Sequence of chain 1.D:
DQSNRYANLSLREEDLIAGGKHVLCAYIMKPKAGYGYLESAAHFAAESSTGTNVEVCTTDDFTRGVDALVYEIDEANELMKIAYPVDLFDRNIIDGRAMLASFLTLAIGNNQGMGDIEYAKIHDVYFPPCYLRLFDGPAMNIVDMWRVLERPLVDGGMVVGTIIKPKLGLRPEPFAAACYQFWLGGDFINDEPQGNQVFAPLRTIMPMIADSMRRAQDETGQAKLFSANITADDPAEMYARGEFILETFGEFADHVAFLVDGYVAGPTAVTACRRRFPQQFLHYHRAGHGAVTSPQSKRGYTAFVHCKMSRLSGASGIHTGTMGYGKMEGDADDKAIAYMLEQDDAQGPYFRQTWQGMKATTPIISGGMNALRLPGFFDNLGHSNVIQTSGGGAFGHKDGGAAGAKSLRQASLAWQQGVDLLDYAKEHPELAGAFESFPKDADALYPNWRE

Sequence of chain 1.C:
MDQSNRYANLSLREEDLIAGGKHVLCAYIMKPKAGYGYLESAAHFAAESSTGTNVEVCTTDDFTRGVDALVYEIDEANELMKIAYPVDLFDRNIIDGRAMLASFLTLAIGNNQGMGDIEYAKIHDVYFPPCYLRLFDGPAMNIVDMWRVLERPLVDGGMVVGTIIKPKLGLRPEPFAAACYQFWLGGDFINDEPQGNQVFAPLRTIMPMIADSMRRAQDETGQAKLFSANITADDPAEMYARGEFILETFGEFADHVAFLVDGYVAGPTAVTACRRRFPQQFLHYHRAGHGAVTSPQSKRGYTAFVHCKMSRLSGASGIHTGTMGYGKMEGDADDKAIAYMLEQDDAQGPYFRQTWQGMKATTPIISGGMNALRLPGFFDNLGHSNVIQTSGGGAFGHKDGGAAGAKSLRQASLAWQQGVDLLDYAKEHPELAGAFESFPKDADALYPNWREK

A protein and the small-molecule ligand that binds it are described below.
Small molecule (SMILES): O=C(O)[C@@](O)(COP(=O)(O)O)[C@H](O)[C@H](O)COP(=O)(O)O

Binding-site contacts:
Ligand atom O4 contacts residue GLY369 of chain 1.D at 3.0 Å.
Ligand atom O6P contacts residue HIS321 of chain 1.D at 3.2 Å.
Ligand atom O3P contacts residue THR53 of chain 1.C at 3.3 Å.
Ligand atom C4 contacts residue MET330 of chain 1.D at 3.5 Å (hydrophobic).
Ligand atom O2 contacts residue LYS166 of chain 1.D at 3.2 Å (salt-bridge).
Ligand atom O4 contacts residue SER368 of chain 1.D at 3.3 Å (h-bond).
Ligand atom O6P contacts residue ARG288 of chain 1.D at 3.1 Å (salt-bridge).
Ligand atom C contacts residue MG1 of chain 1.T at 3.2 Å.
Ligand atom O1 contacts residue LYS329 of chain 1.D at 3.0 Å (salt-bridge).
Ligand atom C1 contacts residue GLY369 of chain 1.D at 3.5 Å.
Ligand atom C contacts residue ASN111 of chain 1.C at 3.3 Å.
Ligand atom O3 contacts residue KCX191 of chain 1.D at 2.6 Å (h-bond).
Ligand atom O5P contacts residue ARG288 of chain 1.D at 3.2 Å (salt-bridge).
Ligand atom O3 contacts residue HIS287 of chain 1.D at 3.3 Å (h-bond).
Ligand atom O3P contacts residue LYS166 of chain 1.D at 2.9 Å.
Ligand atom C3 contacts residue SER368 of chain 1.D at 3.4 Å.
Ligand atom O4P contacts residue HIS321 of chain 1.D at 3.2 Å (h-bond).
Ligand atom P1 contacts residue THR53 of chain 1.C at 3.5 Å.
Ligand atom O1P contacts residue GLY370 of chain 1.D at 3.5 Å (h-bond).
Ligand atom O6 contacts residue GLU48 of chain 1.C at 3.4 Å (salt-bridge).
Ligand atom O3P contacts residue GLY393 of chain 1.D at 3.1 Å.
Ligand atom O2 contacts residue ILE164 of chain 1.D at 3.3 Å.
Ligand atom O4P contacts residue SER368 of chain 1.D at 2.8 Å (h-bond).
Ligand atom O2P contacts residue THR53 of chain 1.C at 3.1 Å.
Ligand atom O2P contacts residue GLY370 of chain 1.D at 3.2 Å (h-bond).
Ligand atom O2P contacts residue LYS329 of chain 1.D at 3.3 Å (salt-bridge).
Ligand atom O6 contacts residue ASN111 of chain 1.C at 3.2 Å (h-bond).
Ligand atom O3 contacts residue MG1 of chain 1.T at 2.7 Å.
Ligand atom O2 contacts residue MG1 of chain 1.T at 2.8 Å.
Ligand atom O7 contacts residue MG1 of chain 1.T at 2.7 Å.
Ligand atom C1 contacts residue LYS329 of chain 1.D at 3.4 Å.
Ligand atom O7 contacts residue ASN111 of chain 1.C at 3.2 Å (h-bond).
Ligand atom O3P contacts residue GLY394 of chain 1.D at 3.1 Å (h-bond).
Ligand atom O1P contacts residue GLY393 of chain 1.D at 3.1 Å (h-bond).
Ligand atom O6 contacts residue MET330 of chain 1.D at 3.5 Å.
Ligand atom O4 contacts residue MET330 of chain 1.D at 3.5 Å.
Ligand atom O6 contacts residue LYS329 of chain 1.D at 3.1 Å (salt-bridge).
Ligand atom O7 contacts residue LYS166 of chain 1.D at 3.1 Å (salt-bridge).
Ligand atom C2 contacts residue MG1 of chain 1.T at 3.4 Å.
Ligand atom O7 contacts residue LYS168 of chain 1.D at 3.0 Å (salt-bridge).